Sequence of chain 1.F:
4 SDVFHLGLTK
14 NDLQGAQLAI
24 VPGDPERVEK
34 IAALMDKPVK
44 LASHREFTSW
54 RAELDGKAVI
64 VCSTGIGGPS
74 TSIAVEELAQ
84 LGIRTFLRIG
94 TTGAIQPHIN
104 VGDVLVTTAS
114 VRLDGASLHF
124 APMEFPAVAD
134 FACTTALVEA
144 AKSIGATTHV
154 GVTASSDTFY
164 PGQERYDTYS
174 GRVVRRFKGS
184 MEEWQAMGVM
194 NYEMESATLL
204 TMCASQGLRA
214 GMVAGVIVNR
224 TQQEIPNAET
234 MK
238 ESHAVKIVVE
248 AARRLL

Sequence of chain 1.A:
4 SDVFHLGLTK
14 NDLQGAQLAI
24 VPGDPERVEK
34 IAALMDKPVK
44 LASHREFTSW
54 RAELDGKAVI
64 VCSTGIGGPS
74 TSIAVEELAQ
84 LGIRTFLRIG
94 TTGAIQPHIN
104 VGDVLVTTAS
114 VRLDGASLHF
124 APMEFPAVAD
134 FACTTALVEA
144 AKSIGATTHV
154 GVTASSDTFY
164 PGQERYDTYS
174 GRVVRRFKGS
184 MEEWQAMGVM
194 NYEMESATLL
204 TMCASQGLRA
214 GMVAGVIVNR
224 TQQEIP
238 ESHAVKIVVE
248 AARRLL

Binding-site contacts:
Ligand atom C4 contacts residue PHE162 of chain 1.F at 3.7 Å (hydrophobic).
Ligand atom C2' contacts residue GLU198 of chain 1.F at 4.0 Å.
Ligand atom O4 contacts residue PHE162 of chain 1.F at 3.9 Å.
Ligand atom C2 contacts residue THR94 of chain 1.F at 3.9 Å.
Ligand atom C2' contacts residue THR94 of chain 1.F at 4.1 Å.
Ligand atom O5' contacts residue PHE162 of chain 1.F at 3.6 Å.
Ligand atom C4 contacts residue GLN166 of chain 1.F at 3.8 Å.
Ligand atom C6 contacts residue THR95 of chain 1.F at 4.1 Å.
Ligand atom C4 contacts residue GLY96 of chain 1.F at 3.8 Å.
Ligand atom C6 contacts residue ILE220 of chain 1.F at 3.8 Å (hydrophobic).
Ligand atom N3 contacts residue TYR195 of chain 1.F at 3.9 Å.
Ligand atom C5' contacts residue HIS8 of chain 1.A at 3.5 Å.
Ligand atom O3' contacts residue GLU198 of chain 1.F at 2.6 Å (salt-bridge).
Ligand atom O4' contacts residue THR94 of chain 1.F at 3.4 Å (h-bond).
Ligand atom O2 contacts residue MET197 of chain 1.F at 3.3 Å.
Ligand atom O5' contacts residue PHE7 of chain 1.A at 4.2 Å.
Ligand atom C3' contacts residue MET197 of chain 1.F at 3.9 Å (hydrophobic).
Ligand atom C3' contacts residue ILE69 of chain 1.F at 4.1 Å (hydrophobic).
Ligand atom C1' contacts residue THR94 of chain 1.F at 3.2 Å.
Ligand atom N1 contacts residue THR94 of chain 1.F at 3.4 Å (h-bond).
Ligand atom C5 contacts residue ILE220 of chain 1.F at 3.8 Å (hydrophobic).
Ligand atom C5 contacts residue GLY96 of chain 1.F at 4.1 Å.
Ligand atom C3' contacts residue GLU198 of chain 1.F at 3.6 Å.
Ligand atom C6 contacts residue THR94 of chain 1.F at 3.5 Å.
Ligand atom O5' contacts residue HIS8 of chain 1.A at 2.8 Å (h-bond).
Ligand atom C2 contacts residue GLU196 of chain 1.F at 4.0 Å.
Ligand atom N3 contacts residue PHE162 of chain 1.F at 4.0 Å.
Ligand atom C2' contacts residue MET197 of chain 1.F at 4.0 Å (hydrophobic).
Ligand atom O4' contacts residue ARG48 of chain 1.A at 4.1 Å.
Ligand atom O2 contacts residue GLU196 of chain 1.F at 4.1 Å.
Ligand atom C5' contacts residue PHE162 of chain 1.F at 3.8 Å (hydrophobic).
Ligand atom O4 contacts residue GLY96 of chain 1.F at 3.7 Å.
Ligand atom C4 contacts residue ARG168 of chain 1.F at 4.0 Å.
Ligand atom C5 contacts residue THR95 of chain 1.F at 4.1 Å.
Ligand atom O4 contacts residue GLN166 of chain 1.F at 3.3 Å (h-bond).
Ligand atom N3 contacts residue GLN166 of chain 1.F at 3.4 Å (h-bond).
Ligand atom O3' contacts residue ILE69 of chain 1.F at 3.9 Å.
Ligand atom O4 contacts residue ARG168 of chain 1.F at 3.0 Å (salt-bridge).
Ligand atom C4' contacts residue ARG48 of chain 1.A at 4.0 Å.
Ligand atom C5 contacts residue PHE162 of chain 1.F at 3.8 Å (hydrophobic).

A protein and the small-molecule ligand that binds it are described below.
Small molecule (SMILES): O=c1ccn2c(n1)O[C@H]1[C@H](O)[C@@H](CO)O[C@H]12